The small molecule below binds the protein below.
Small molecule (SMILES): C=CC(=O)N(C)CCOc1cc(Cl)ccc1Oc1cccc2cc(C#N)ccc12

Sequence of chain 1.A:
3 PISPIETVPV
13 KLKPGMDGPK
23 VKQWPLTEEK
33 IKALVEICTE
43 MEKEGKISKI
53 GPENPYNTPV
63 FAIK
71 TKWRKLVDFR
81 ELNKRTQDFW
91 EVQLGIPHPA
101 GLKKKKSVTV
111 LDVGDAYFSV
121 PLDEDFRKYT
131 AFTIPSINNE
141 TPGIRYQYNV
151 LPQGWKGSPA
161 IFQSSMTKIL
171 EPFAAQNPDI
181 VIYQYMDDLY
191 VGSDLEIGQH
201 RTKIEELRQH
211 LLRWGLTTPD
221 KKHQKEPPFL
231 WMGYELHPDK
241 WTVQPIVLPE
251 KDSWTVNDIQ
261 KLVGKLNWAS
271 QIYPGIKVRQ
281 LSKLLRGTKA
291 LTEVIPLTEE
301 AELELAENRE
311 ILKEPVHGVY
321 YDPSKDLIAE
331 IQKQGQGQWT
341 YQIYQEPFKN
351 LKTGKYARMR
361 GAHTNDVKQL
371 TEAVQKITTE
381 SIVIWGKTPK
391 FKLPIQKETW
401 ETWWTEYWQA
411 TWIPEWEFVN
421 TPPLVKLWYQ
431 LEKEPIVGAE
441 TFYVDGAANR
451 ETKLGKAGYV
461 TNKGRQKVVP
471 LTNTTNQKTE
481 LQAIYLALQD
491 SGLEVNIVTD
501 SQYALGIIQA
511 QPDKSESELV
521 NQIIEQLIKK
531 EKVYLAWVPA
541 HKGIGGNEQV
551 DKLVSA

Binding-site contacts:
Ligand atom C5 contacts residue LYS105 of chain 1.A at 3.7 Å.
Ligand atom C1 contacts residue LYS105 of chain 1.A at 3.4 Å.
Ligand atom C7 contacts residue VAL108 of chain 1.A at 3.8 Å (hydrophobic).
Ligand atom CL1 contacts residue LYS105 of chain 1.A at 3.4 Å.
Ligand atom C13 contacts residue TYR190 of chain 1.A at 3.7 Å (hydrophobic).
Ligand atom C5 contacts residue LYS103 of chain 1.A at 3.1 Å.
Ligand atom C15 contacts residue TYR190 of chain 1.A at 3.7 Å (hydrophobic).
Ligand atom N2 contacts residue PHE229 of chain 1.A at 3.5 Å.
Ligand atom O3 contacts residue VAL108 of chain 1.A at 3.6 Å.
Ligand atom C23 contacts residue TRP231 of chain 1.A at 3.8 Å (hydrophobic).
Ligand atom C15 contacts residue TYR183 of chain 1.A at 3.8 Å (hydrophobic).
Ligand atom C21 contacts residue TYR190 of chain 1.A at 3.8 Å (hydrophobic).
Ligand atom C12 contacts residue VAL108 of chain 1.A at 3.9 Å (hydrophobic).
Ligand atom C17 contacts residue TYR190 of chain 1.A at 3.2 Å (hydrophobic).
Ligand atom C22 contacts residue PHE229 of chain 1.A at 3.7 Å (hydrophobic).
Ligand atom C23 contacts residue TYR190 of chain 1.A at 3.4 Å (hydrophobic).
Ligand atom C8 contacts residue LYS103 of chain 1.A at 3.6 Å.
Ligand atom C22 contacts residue TRP231 of chain 1.A at 3.6 Å (hydrophobic).
Ligand atom N2 contacts residue TRP231 of chain 1.A at 3.5 Å.
Ligand atom C3 contacts residue PRO238 of chain 1.A at 3.5 Å (hydrophobic).
Ligand atom C23 contacts residue LEU236 of chain 1.A at 3.8 Å (hydrophobic).
Ligand atom C21 contacts residue LEU236 of chain 1.A at 3.9 Å (hydrophobic).
Ligand atom C3 contacts residue HIS237 of chain 1.A at 3.3 Å.
Ligand atom C20 contacts residue PHE229 of chain 1.A at 3.7 Å (hydrophobic).
Ligand atom C4 contacts residue HIS237 of chain 1.A at 3.7 Å.
Ligand atom C1 contacts residue PRO238 of chain 1.A at 3.2 Å (hydrophobic).
Ligand atom CL1 contacts residue VAL181 of chain 1.A at 3.5 Å.
Ligand atom C6 contacts residue LYS103 of chain 1.A at 3.2 Å.
Ligand atom O1 contacts residue TYR320 of chain 1.A at 3.6 Å.
Ligand atom N1 contacts residue TYR320 of chain 1.A at 3.8 Å.
Ligand atom C16 contacts residue TYR190 of chain 1.A at 3.1 Å (hydrophobic).
Ligand atom C6 contacts residue LEU102 of chain 1.A at 3.4 Å (hydrophobic).
Ligand atom C15 contacts residue LEU102 of chain 1.A at 3.9 Å (hydrophobic).
Ligand atom C18 contacts residue TYR190 of chain 1.A at 3.6 Å (hydrophobic).
Ligand atom C11 contacts residue TYR190 of chain 1.A at 3.7 Å (hydrophobic).
Ligand atom C14 contacts residue LEU102 of chain 1.A at 3.8 Å (hydrophobic).
Ligand atom C2 contacts residue TYR320 of chain 1.A at 3.7 Å (hydrophobic).
Ligand atom C20 contacts residue VAL110 of chain 1.A at 3.3 Å (hydrophobic).
Ligand atom C10 contacts residue TYR183 of chain 1.A at 3.8 Å (hydrophobic).
Ligand atom C4 contacts residue PHE229 of chain 1.A at 3.8 Å (hydrophobic).